Sequence of chain 1.D:
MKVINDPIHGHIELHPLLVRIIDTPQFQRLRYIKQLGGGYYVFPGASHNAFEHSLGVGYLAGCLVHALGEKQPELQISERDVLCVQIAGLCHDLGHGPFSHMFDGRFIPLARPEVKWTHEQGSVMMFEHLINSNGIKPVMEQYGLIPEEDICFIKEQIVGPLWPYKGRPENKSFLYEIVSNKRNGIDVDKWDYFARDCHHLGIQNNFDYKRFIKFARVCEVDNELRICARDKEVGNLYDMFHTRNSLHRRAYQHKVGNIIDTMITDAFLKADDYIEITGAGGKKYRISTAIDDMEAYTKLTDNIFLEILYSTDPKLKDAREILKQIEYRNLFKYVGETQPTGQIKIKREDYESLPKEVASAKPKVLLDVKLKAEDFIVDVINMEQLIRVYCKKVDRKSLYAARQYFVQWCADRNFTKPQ

Binding-site contacts:
Ligand atom N1 contacts residue GLN50 of chain 1.C at 3.8 Å.
Ligand atom N1 contacts residue ASP45 of chain 1.C at 2.7 Å (salt-bridge).
Ligand atom C1' contacts residue VAL64 of chain 1.D at 3.7 Å (hydrophobic).
Ligand atom C1' contacts residue ILE26 of chain 1.C at 3.9 Å (hydrophobic).
Ligand atom O6 contacts residue PHE73 of chain 1.C at 3.4 Å.
Ligand atom N2 contacts residue VAL41 of chain 1.C at 3.6 Å.
Ligand atom O2A contacts residue LEU361 of chain 1.D at 3.8 Å.
Ligand atom N2 contacts residue ASP45 of chain 1.C at 2.6 Å (salt-bridge).
Ligand atom O6 contacts residue ARG53 of chain 1.C at 3.2 Å (salt-bridge).
Ligand atom O2A contacts residue VAL286 of chain 1.D at 3.5 Å.
Ligand atom C6 contacts residue ASP45 of chain 1.C at 3.8 Å.
Ligand atom C5' contacts residue ARG359 of chain 1.D at 3.3 Å.
Ligand atom C8 contacts residue TYR63 of chain 1.D at 3.4 Å (hydrophobic).
Ligand atom O6 contacts residue GLN50 of chain 1.C at 2.7 Å (h-bond).
Ligand atom C6 contacts residue ARG53 of chain 1.C at 3.9 Å.
Ligand atom N3 contacts residue ARG359 of chain 1.D at 3.8 Å.
Ligand atom C5 contacts residue ARG359 of chain 1.D at 3.9 Å.
Ligand atom C6 contacts residue ARG359 of chain 1.D at 3.8 Å.
Ligand atom N9 contacts residue ARG359 of chain 1.D at 3.8 Å.
Ligand atom N2 contacts residue LYS24 of chain 1.C at 3.5 Å (salt-bridge).
Ligand atom C2 contacts residue ASP45 of chain 1.C at 3.2 Å.
Ligand atom C2' contacts residue ILE26 of chain 1.C at 3.7 Å (hydrophobic).
Ligand atom C2 contacts residue ARG359 of chain 1.D at 3.7 Å.
Ligand atom O2A contacts residue ARG359 of chain 1.D at 3.1 Å (salt-bridge).
Ligand atom N2 contacts residue ARG359 of chain 1.D at 3.7 Å.
Ligand atom O4' contacts residue VAL64 of chain 1.D at 3.5 Å.
Ligand atom C6 contacts residue GLN50 of chain 1.C at 3.6 Å.
Ligand atom N7 contacts residue ARG53 of chain 1.C at 2.9 Å (salt-bridge).
Ligand atom C4 contacts residue ARG359 of chain 1.D at 3.6 Å.
Ligand atom C5 contacts residue ARG53 of chain 1.C at 3.7 Å.
Ligand atom O3' contacts residue VAL25 of chain 1.C at 3.2 Å (h-bond).
Ligand atom O3B contacts residue LYS24 of chain 1.C at 3.1 Å.
Ligand atom O3G contacts residue LYS24 of chain 1.C at 3.5 Å.
Ligand atom C8 contacts residue ARG53 of chain 1.C at 3.8 Å.
Ligand atom N9 contacts residue ILE26 of chain 1.C at 3.9 Å.
Ligand atom O4' contacts residue ARG359 of chain 1.D at 3.6 Å.
Ligand atom N7 contacts residue TYR63 of chain 1.D at 3.6 Å (h-bond).
Ligand atom N9 contacts residue TYR63 of chain 1.D at 3.9 Å.
Ligand atom O1A contacts residue LYS24 of chain 1.C at 2.5 Å (salt-bridge).
Ligand atom C8 contacts residue VAL64 of chain 1.D at 3.7 Å (hydrophobic).

The protein below binds the small molecule below.
Small molecule (SMILES): Nc1nc2c(ncn2[C@H]2C[C@H](O)[C@@H](CO[P](=O)(O)O[P](=O)(O)OP(=O)(O)O)O2)c(=O)[nH]1

Sequence of chain 1.C:
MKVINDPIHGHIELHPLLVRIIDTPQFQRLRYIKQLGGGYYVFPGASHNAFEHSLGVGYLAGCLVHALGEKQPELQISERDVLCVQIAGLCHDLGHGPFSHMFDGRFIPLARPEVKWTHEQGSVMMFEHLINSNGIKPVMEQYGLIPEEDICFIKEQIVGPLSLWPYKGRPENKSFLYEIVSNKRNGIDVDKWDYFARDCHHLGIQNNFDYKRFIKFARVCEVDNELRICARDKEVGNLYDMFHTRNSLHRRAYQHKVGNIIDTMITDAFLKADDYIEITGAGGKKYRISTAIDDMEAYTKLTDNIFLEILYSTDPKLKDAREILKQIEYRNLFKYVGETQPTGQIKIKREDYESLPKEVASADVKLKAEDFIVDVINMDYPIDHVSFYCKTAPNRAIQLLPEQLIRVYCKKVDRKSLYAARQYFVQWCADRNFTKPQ